A small-molecule ligand and the protein it binds are described below.
Small molecule (SMILES): CCc1nn(CCO)c(CC)c1Oc1cc(C#N)cc(C#N)c1

Binding-site contacts:
Ligand atom C20 contacts residue TRP229 of chain 1.A at 3.7 Å (hydrophobic).
Ligand atom N23 contacts residue TRP229 of chain 1.A at 3.7 Å.
Ligand atom C13 contacts residue VAL108 of chain 1.A at 3.7 Å (hydrophobic).
Ligand atom O18 contacts residue LYS103 of chain 1.A at 3.3 Å (salt-bridge).
Ligand atom O18 contacts residue LYS102 of chain 1.A at 3.6 Å.
Ligand atom C20 contacts residue TYR188 of chain 1.A at 3.5 Å (hydrophobic).
Ligand atom C3 contacts residue VAL106 of chain 1.A at 3.5 Å (hydrophobic).
Ligand atom C6 contacts residue TYR318 of chain 1.A at 3.1 Å (hydrophobic).
Ligand atom N23 contacts residue LEU100 of chain 1.A at 3.6 Å.
Ligand atom C19 contacts residue TRP229 of chain 1.A at 3.5 Å (hydrophobic).
Ligand atom O18 contacts residue TYR318 of chain 1.A at 3.8 Å.
Ligand atom C13 contacts residue PHE227 of chain 1.A at 3.7 Å (hydrophobic).
Ligand atom C17 contacts residue TYR188 of chain 1.A at 3.5 Å (hydrophobic).
Ligand atom N22 contacts residue PHE227 of chain 1.A at 3.6 Å.
Ligand atom C12 contacts residue GLY190 of chain 1.A at 3.7 Å.
Ligand atom C1 contacts residue VAL106 of chain 1.A at 3.3 Å (hydrophobic).
Ligand atom C21 contacts residue TYR188 of chain 1.A at 3.6 Å (hydrophobic).
Ligand atom C17 contacts residue LEU234 of chain 1.A at 3.6 Å (hydrophobic).
Ligand atom C19 contacts residue LEU234 of chain 1.A at 3.6 Å (hydrophobic).
Ligand atom C14 contacts residue LEU100 of chain 1.A at 3.6 Å (hydrophobic).
Ligand atom C14 contacts residue LEU234 of chain 1.A at 3.7 Å (hydrophobic).
Ligand atom N22 contacts residue TRP229 of chain 1.A at 3.7 Å.
Ligand atom C6 contacts residue HIS235 of chain 1.A at 3.6 Å.
Ligand atom C20 contacts residue VAL108 of chain 1.A at 3.8 Å (hydrophobic).
Ligand atom C10 contacts residue LYS101 of chain 1.A at 3.2 Å.
Ligand atom O4 contacts residue VAL106 of chain 1.A at 3.3 Å.
Ligand atom C19 contacts residue TYR188 of chain 1.A at 3.4 Å (hydrophobic).
Ligand atom O18 contacts residue PRO236 of chain 1.A at 2.7 Å (h-bond).
Ligand atom C16 contacts residue LEU234 of chain 1.A at 3.6 Å (hydrophobic).
Ligand atom C10 contacts residue TYR318 of chain 1.A at 3.8 Å (hydrophobic).
Ligand atom C15 contacts residue VAL106 of chain 1.A at 3.5 Å (hydrophobic).
Ligand atom N23 contacts residue PRO95 of chain 1.A at 3.5 Å.
Ligand atom C9 contacts residue LEU234 of chain 1.A at 3.6 Å (hydrophobic).
Ligand atom C15 contacts residue PRO236 of chain 1.A at 3.1 Å (hydrophobic).
Ligand atom C16 contacts residue TYR188 of chain 1.A at 3.5 Å (hydrophobic).
Ligand atom C11 contacts residue HIS235 of chain 1.A at 3.6 Å.
Ligand atom C13 contacts residue LEU234 of chain 1.A at 3.6 Å (hydrophobic).
Ligand atom C12 contacts residue VAL179 of chain 1.A at 3.5 Å (hydrophobic).
Ligand atom O18 contacts residue LYS101 of chain 1.A at 3.7 Å.
Ligand atom C8 contacts residue VAL106 of chain 1.A at 3.8 Å (hydrophobic).

Sequence of chain 1.A:
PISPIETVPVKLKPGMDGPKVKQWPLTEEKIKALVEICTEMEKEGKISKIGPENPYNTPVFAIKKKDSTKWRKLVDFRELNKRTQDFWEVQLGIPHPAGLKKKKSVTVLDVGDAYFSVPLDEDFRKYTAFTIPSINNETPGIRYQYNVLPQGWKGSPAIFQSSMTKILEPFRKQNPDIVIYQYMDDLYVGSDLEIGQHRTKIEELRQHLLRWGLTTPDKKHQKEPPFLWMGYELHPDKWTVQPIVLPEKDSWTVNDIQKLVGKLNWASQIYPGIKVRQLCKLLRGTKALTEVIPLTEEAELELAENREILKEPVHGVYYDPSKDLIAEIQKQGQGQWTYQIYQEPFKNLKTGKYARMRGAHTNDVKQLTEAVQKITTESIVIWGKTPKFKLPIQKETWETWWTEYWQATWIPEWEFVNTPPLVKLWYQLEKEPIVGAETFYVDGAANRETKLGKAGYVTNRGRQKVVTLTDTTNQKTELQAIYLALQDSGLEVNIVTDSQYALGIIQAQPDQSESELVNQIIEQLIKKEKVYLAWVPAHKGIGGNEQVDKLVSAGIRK